Binding-site contacts:
Ligand atom NAF contacts residue VAL121 of chain 1.A at 3.6 Å.
Ligand atom CAX contacts residue LEU197 of chain 1.A at 3.5 Å (hydrophobic).
Ligand atom O1 contacts residue LEU91 of chain 1.A at 3.8 Å.
Ligand atom OBC contacts residue VAL121 of chain 1.A at 3.6 Å.
Ligand atom O6 contacts residue LEU91 of chain 1.A at 3.5 Å.
Ligand atom OBD contacts residue HIS94 of chain 1.A at 2.7 Å (h-bond).
Ligand atom O3 contacts residue GLN67 of chain 1.A at 3.1 Å (h-bond).
Ligand atom OBC contacts residue HIS94 of chain 1.A at 3.3 Å.
Ligand atom SBA contacts residue HIS94 of chain 1.A at 3.6 Å.
Ligand atom CAV contacts residue THR199 of chain 1.A at 3.3 Å.
Ligand atom C4 contacts residue LEU91 of chain 1.A at 3.6 Å (hydrophobic).
Ligand atom NAE contacts residue LEU140 of chain 1.A at 3.8 Å.
Ligand atom SBA contacts residue ZN1 of chain 1.B at 3.1 Å.
Ligand atom NAF contacts residue LEU140 of chain 1.A at 3.4 Å.
Ligand atom C5 contacts residue LEU91 of chain 1.A at 3.7 Å (hydrophobic).
Ligand atom OBB contacts residue LEU197 of chain 1.A at 3.3 Å.
Ligand atom NAZ contacts residue ZN1 of chain 1.B at 1.9 Å.
Ligand atom CAU contacts residue THR199 of chain 1.A at 3.0 Å.
Ligand atom CAY contacts residue HIS94 of chain 1.A at 3.2 Å.
Ligand atom CAV contacts residue HIS94 of chain 1.A at 3.6 Å.
Ligand atom C3 contacts residue GLN67 of chain 1.A at 3.8 Å.
Ligand atom O3 contacts residue GLN92 of chain 1.A at 3.4 Å (h-bond).
Ligand atom CAY contacts residue THR198 of chain 1.A at 3.5 Å.
Ligand atom OBB contacts residue THR198 of chain 1.A at 3.0 Å (h-bond).
Ligand atom CAY contacts residue HIS96 of chain 1.A at 3.7 Å.
Ligand atom OBD contacts residue HIS96 of chain 1.A at 3.1 Å.
Ligand atom CAW contacts residue HIS94 of chain 1.A at 3.6 Å.
Ligand atom OBC contacts residue ZN1 of chain 1.B at 3.2 Å.
Ligand atom OBC contacts residue HIS119 of chain 1.A at 3.5 Å (h-bond).
Ligand atom CAY contacts residue THR199 of chain 1.A at 3.4 Å.
Ligand atom NAZ contacts residue HIS94 of chain 1.A at 2.9 Å (h-bond).
Ligand atom CAY contacts residue ZN1 of chain 1.B at 2.7 Å.
Ligand atom OBD contacts residue THR199 of chain 1.A at 3.5 Å.
Ligand atom NAZ contacts residue HIS96 of chain 1.A at 3.4 Å (h-bond).
Ligand atom NAZ contacts residue HIS119 of chain 1.A at 3.3 Å (h-bond).
Ligand atom NAZ contacts residue THR198 of chain 1.A at 3.1 Å (h-bond).
Ligand atom OBC contacts residue VAL142 of chain 1.A at 3.6 Å.
Ligand atom OBD contacts residue ZN1 of chain 1.B at 2.7 Å.
Ligand atom OBB contacts residue TRP208 of chain 1.A at 3.8 Å.
Ligand atom NAE contacts residue VAL130 of chain 1.A at 3.5 Å.

The small molecule below binds the protein below.
Small molecule (SMILES): O=C1NS(=O)(=O)c2cc(-n3cc(CO[C@@H]4O[C@@H](CO)[C@@H](O)[C@H](O)[C@H]4O)nn3)ccc21

Sequence of chain 1.A:
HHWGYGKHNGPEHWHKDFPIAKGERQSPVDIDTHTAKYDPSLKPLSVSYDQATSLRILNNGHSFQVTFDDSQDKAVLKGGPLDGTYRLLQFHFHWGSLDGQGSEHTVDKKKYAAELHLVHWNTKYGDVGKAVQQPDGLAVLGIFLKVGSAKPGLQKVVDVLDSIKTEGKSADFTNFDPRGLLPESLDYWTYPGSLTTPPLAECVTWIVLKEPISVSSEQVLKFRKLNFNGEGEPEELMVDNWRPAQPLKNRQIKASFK